A protein and the small-molecule ligand that binds it are described below.
Small molecule (SMILES): CC(C)C[C@H](NC(=O)[C@@H]1CSS[C@@H]2CSSC[C@H](NC(=O)CNC(=O)[C@H](CCCN=C(N)N)NC(=O)CNC(=O)[C@H](CC(C)C)NC(=O)[C@H](C)NC(=O)[C@@H](NC(=O)CN)C2)C(=O)N[C@@H](CCC(=O)O)C(=O)N[C@@H](CC(N)=O)C(=O)N[C@@H](CC2=NC=NC2)C(=O)N[C@@H](CCCN=C(N)N)C(=O)N1)C(N)=O

Binding-site contacts:
Ligand atom N contacts residue SER217 of chain 1.A at 3.4 Å (h-bond).
Ligand atom CD contacts residue SER193 of chain 1.A at 3.5 Å.
Ligand atom CE1 contacts residue HIS46 of chain 1.A at 3.0 Å.
Ligand atom CB contacts residue ASP50 of chain 1.A at 3.5 Å.
Ligand atom NH2 contacts residue ASP192 of chain 1.A at 3.1 Å (salt-bridge).
Ligand atom N contacts residue GLN195 of chain 1.A at 3.1 Å (h-bond).
Ligand atom N contacts residue HIS46 of chain 1.A at 3.3 Å (h-bond).
Ligand atom O contacts residue TYR51 of chain 1.A at 3.3 Å.
Ligand atom O contacts residue HIS46 of chain 1.A at 3.1 Å.
Ligand atom CG contacts residue TYR51 of chain 1.A at 3.5 Å (hydrophobic).
Ligand atom CA contacts residue ASP50 of chain 1.A at 3.2 Å.
Ligand atom OE1 contacts residue HIS46 of chain 1.A at 2.7 Å (h-bond).
Ligand atom N contacts residue SER198 of chain 1.A at 3.5 Å (h-bond).
Ligand atom O contacts residue HIS94 of chain 1.A at 3.0 Å.
Ligand atom CA contacts residue HIS94 of chain 1.A at 3.5 Å.
Ligand atom CG contacts residue CYS194 of chain 1.A at 3.3 Å (hydrophobic).
Ligand atom NH2 contacts residue ASP50 of chain 1.A at 2.8 Å (salt-bridge).
Ligand atom ND2 contacts residue TYR57 of chain 1.A at 3.0 Å (h-bond).
Ligand atom OE2 contacts residue GLY196 of chain 1.A at 2.9 Å (h-bond).
Ligand atom CD2 contacts residue ASP50 of chain 1.A at 3.5 Å.
Ligand atom NH1 contacts residue SER193 of chain 1.A at 2.7 Å (h-bond).
Ligand atom C contacts residue ASP50 of chain 1.A at 3.5 Å.
Ligand atom CD contacts residue SER198 of chain 1.A at 3.1 Å.
Ligand atom CB contacts residue CYS47 of chain 1.A at 3.4 Å (hydrophobic).
Ligand atom CA contacts residue SER217 of chain 1.A at 3.5 Å.
Ligand atom NH1 contacts residue GLY229 of chain 1.A at 3.3 Å.
Ligand atom C contacts residue HIS46 of chain 1.A at 3.3 Å.
Ligand atom CZ contacts residue ASP50 of chain 1.A at 3.5 Å.
Ligand atom ND2 contacts residue CYS47 of chain 1.A at 2.9 Å (h-bond).
Ligand atom CZ contacts residue SER193 of chain 1.A at 3.3 Å.
Ligand atom CA contacts residue SER198 of chain 1.A at 3.5 Å.
Ligand atom OE1 contacts residue SER198 of chain 1.A at 3.0 Å (h-bond).
Ligand atom NH1 contacts residue ASP50 of chain 1.A at 3.3 Å (salt-bridge).
Ligand atom OD1 contacts residue ARG20 of chain 1.A at 3.0 Å (salt-bridge).
Ligand atom NH2 contacts residue GLY221 of chain 1.A at 2.9 Å (h-bond).
Ligand atom NH1 contacts residue ASP192 of chain 1.A at 2.9 Å (salt-bridge).
Ligand atom O contacts residue ASP50 of chain 1.A at 3.5 Å.
Ligand atom CA contacts residue HIS46 of chain 1.A at 3.3 Å.
Ligand atom N contacts residue ASP50 of chain 1.A at 2.9 Å (salt-bridge).
Ligand atom OE2 contacts residue SER198 of chain 1.A at 2.6 Å (h-bond).

Sequence of chain 1.A:
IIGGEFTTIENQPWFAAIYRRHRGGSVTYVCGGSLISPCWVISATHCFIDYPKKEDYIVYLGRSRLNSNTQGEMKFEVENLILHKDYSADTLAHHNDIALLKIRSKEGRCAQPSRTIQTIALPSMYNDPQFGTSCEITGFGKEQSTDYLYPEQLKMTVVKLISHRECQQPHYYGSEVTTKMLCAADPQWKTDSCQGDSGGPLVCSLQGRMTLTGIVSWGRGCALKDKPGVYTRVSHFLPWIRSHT